Sequence of chain 1.B:
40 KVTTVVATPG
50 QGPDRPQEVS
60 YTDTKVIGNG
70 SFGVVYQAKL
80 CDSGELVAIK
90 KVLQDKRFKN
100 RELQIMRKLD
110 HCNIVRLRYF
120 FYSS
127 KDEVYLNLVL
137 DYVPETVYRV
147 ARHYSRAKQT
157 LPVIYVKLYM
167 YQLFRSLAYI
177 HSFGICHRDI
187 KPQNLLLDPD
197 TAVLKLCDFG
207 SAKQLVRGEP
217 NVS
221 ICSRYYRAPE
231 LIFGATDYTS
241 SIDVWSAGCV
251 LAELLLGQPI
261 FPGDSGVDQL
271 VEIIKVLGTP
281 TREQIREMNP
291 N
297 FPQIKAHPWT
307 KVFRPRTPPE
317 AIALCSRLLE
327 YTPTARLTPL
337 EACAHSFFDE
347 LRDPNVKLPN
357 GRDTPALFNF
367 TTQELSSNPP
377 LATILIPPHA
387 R

Binding-site contacts:
Ligand atom C25 contacts residue CYS203 of chain 1.B at 3.5 Å (hydrophobic).
Ligand atom N1 contacts residue TYR138 of chain 1.B at 3.5 Å.
Ligand atom C13 contacts residue PRO140 of chain 1.B at 3.9 Å (hydrophobic).
Ligand atom N1 contacts residue LEU192 of chain 1.B at 3.6 Å.
Ligand atom C12 contacts residue ARG145 of chain 1.B at 3.9 Å.
Ligand atom C29 contacts residue VAL74 of chain 1.B at 3.6 Å (hydrophobic).
Ligand atom C6 contacts residue TYR138 of chain 1.B at 4.0 Å (hydrophobic).
Ligand atom N2 contacts residue TYR138 of chain 1.B at 3.9 Å.
Ligand atom C23 contacts residue LEU192 of chain 1.B at 4.2 Å (hydrophobic).
Ligand atom C26 contacts residue GLN189 of chain 1.B at 3.7 Å.
Ligand atom N contacts residue TYR138 of chain 1.B at 3.9 Å.
Ligand atom N2 contacts residue LEU192 of chain 1.B at 3.8 Å.
Ligand atom C14 contacts residue TYR138 of chain 1.B at 3.9 Å (hydrophobic).
Ligand atom C24 contacts residue CYS203 of chain 1.B at 4.0 Å (hydrophobic).
Ligand atom C6 contacts residue VAL139 of chain 1.B at 3.4 Å (hydrophobic).
Ligand atom C27 contacts residue CYS203 of chain 1.B at 4.2 Å (hydrophobic).
Ligand atom C7 contacts residue TYR138 of chain 1.B at 4.0 Å (hydrophobic).
Ligand atom C5 contacts residue ALA87 of chain 1.B at 3.5 Å (hydrophobic).
Ligand atom C25 contacts residue LEU192 of chain 1.B at 3.8 Å (hydrophobic).
Ligand atom N contacts residue VAL139 of chain 1.B at 4.1 Å.
Ligand atom N1 contacts residue ASP137 of chain 1.B at 3.4 Å (salt-bridge).
Ligand atom C6 contacts residue LEU192 of chain 1.B at 3.7 Å (hydrophobic).
Ligand atom N2 contacts residue VAL139 of chain 1.B at 2.7 Å (h-bond).
Ligand atom C31 contacts residue ALA87 of chain 1.B at 3.8 Å (hydrophobic).
Ligand atom N contacts residue ALA87 of chain 1.B at 3.8 Å.
Ligand atom C31 contacts residue VAL74 of chain 1.B at 3.6 Å (hydrophobic).
Ligand atom C26 contacts residue ASN190 of chain 1.B at 3.4 Å.
Ligand atom N contacts residue ASP137 of chain 1.B at 2.9 Å (salt-bridge).
Ligand atom N1 contacts residue VAL139 of chain 1.B at 3.0 Å (h-bond).
Ligand atom C13 contacts residue ARG145 of chain 1.B at 3.9 Å.
Ligand atom C14 contacts residue PRO140 of chain 1.B at 3.7 Å (hydrophobic).
Ligand atom C31 contacts residue ILE66 of chain 1.B at 3.5 Å (hydrophobic).
Ligand atom C25 contacts residue GLN189 of chain 1.B at 3.4 Å.
Ligand atom C14 contacts residue VAL139 of chain 1.B at 3.7 Å (hydrophobic).
Ligand atom C12 contacts residue THR142 of chain 1.B at 3.6 Å.
Ligand atom C5 contacts residue ASP137 of chain 1.B at 4.1 Å.
Ligand atom C26 contacts residue CYS203 of chain 1.B at 3.6 Å (hydrophobic).
Ligand atom C24 contacts residue LEU192 of chain 1.B at 3.5 Å (hydrophobic).
Ligand atom N contacts residue LEU192 of chain 1.B at 3.7 Å.
Ligand atom C7 contacts residue VAL139 of chain 1.B at 3.6 Å (hydrophobic).

A protein and the small-molecule ligand that binds it are described below.
Small molecule (SMILES): CC[C@@]1(c2ccccc2)C2=C(CC(C)(C)CC2=O)Nc2n[nH]cc21